Sequence of chain 1.A:
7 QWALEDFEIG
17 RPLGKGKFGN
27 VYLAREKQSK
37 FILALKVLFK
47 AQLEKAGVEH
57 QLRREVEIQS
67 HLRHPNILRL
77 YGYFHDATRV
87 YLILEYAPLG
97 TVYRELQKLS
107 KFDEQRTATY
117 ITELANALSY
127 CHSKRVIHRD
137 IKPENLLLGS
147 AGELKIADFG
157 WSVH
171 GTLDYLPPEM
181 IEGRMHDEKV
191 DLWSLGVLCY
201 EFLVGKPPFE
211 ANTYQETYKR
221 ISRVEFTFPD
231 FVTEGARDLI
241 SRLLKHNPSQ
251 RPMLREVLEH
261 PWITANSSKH

The protein below binds the small molecule below.
Small molecule (SMILES): O=C(Nc1c[nH]nc1-c1nc2ccccc2[nH]1)c1ccccc1

Binding-site contacts:
Ligand atom C17 contacts residue ALA93 of chain 1.A at 3.5 Å (hydrophobic).
Ligand atom C5 contacts residue LEU143 of chain 1.A at 3.4 Å (hydrophobic).
Ligand atom C24 contacts residue LYS21 of chain 1.A at 3.2 Å.
Ligand atom C15 contacts residue ARG17 of chain 1.A at 3.3 Å.
Ligand atom C15 contacts residue GLY96 of chain 1.A at 3.5 Å.
Ligand atom C9 contacts residue LEU143 of chain 1.A at 3.8 Å (hydrophobic).
Ligand atom C2 contacts residue VAL27 of chain 1.A at 3.8 Å (hydrophobic).
Ligand atom C16 contacts residue ALA93 of chain 1.A at 3.5 Å (hydrophobic).
Ligand atom C9 contacts residue LEU19 of chain 1.A at 4.0 Å (hydrophobic).
Ligand atom N11 contacts residue LEU19 of chain 1.A at 3.8 Å.
Ligand atom C5 contacts residue LEU74 of chain 1.A at 3.9 Å (hydrophobic).
Ligand atom C4 contacts residue LEU143 of chain 1.A at 3.5 Å (hydrophobic).
Ligand atom C14 contacts residue ARG17 of chain 1.A at 3.6 Å.
Ligand atom N3 contacts residue LEU143 of chain 1.A at 3.8 Å.
Ligand atom C13 contacts residue LEU19 of chain 1.A at 3.8 Å (hydrophobic).
Ligand atom C23 contacts residue GLY20 of chain 1.A at 3.9 Å.
Ligand atom C14 contacts residue GLY96 of chain 1.A at 3.9 Å.
Ligand atom O1 contacts residue VAL27 of chain 1.A at 3.1 Å.
Ligand atom N8 contacts residue ALA40 of chain 1.A at 3.9 Å.
Ligand atom C10 contacts residue LEU143 of chain 1.A at 3.7 Å (hydrophobic).
Ligand atom C23 contacts residue LYS21 of chain 1.A at 3.3 Å.
Ligand atom N6 contacts residue ALA40 of chain 1.A at 3.5 Å.
Ligand atom C10 contacts residue LEU19 of chain 1.A at 3.8 Å (hydrophobic).
Ligand atom C20 contacts residue VAL27 of chain 1.A at 3.9 Å (hydrophobic).
Ligand atom N8 contacts residue TYR92 of chain 1.A at 3.7 Å.
Ligand atom C17 contacts residue GLY96 of chain 1.A at 3.4 Å.
Ligand atom C16 contacts residue GLY96 of chain 1.A at 3.2 Å.
Ligand atom C25 contacts residue VAL27 of chain 1.A at 3.3 Å (hydrophobic).
Ligand atom C16 contacts residue PRO94 of chain 1.A at 3.5 Å (hydrophobic).
Ligand atom N8 contacts residue ALA93 of chain 1.A at 3.1 Å (h-bond).
Ligand atom C5 contacts residue ALA40 of chain 1.A at 3.9 Å (hydrophobic).
Ligand atom N8 contacts residue GLU91 of chain 1.A at 4.0 Å.
Ligand atom N6 contacts residue TYR92 of chain 1.A at 3.8 Å.
Ligand atom C12 contacts residue GLY96 of chain 1.A at 3.9 Å.
Ligand atom N6 contacts residue LEU143 of chain 1.A at 3.9 Å.
Ligand atom N6 contacts residue ALA93 of chain 1.A at 3.8 Å.
Ligand atom N18 contacts residue ALA93 of chain 1.A at 3.0 Å (h-bond).
Ligand atom N6 contacts residue GLU91 of chain 1.A at 3.0 Å (salt-bridge).
Ligand atom C5 contacts residue GLU91 of chain 1.A at 4.0 Å.
Ligand atom N18 contacts residue TYR92 of chain 1.A at 3.9 Å.